Sequence of chain 1.E:
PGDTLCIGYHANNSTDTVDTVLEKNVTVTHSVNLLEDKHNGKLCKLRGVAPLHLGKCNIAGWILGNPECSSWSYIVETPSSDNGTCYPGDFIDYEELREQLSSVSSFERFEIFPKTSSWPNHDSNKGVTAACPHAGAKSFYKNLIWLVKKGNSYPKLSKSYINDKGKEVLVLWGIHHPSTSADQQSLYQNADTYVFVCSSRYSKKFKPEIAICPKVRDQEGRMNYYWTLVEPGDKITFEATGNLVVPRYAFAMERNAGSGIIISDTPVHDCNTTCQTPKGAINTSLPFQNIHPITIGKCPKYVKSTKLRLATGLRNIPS

Binding-site contacts:
Ligand atom C1 contacts residue ASN89 of chain 1.E at 1.4 Å.
Ligand atom C2 contacts residue ASN89 of chain 1.E at 2.4 Å.
Ligand atom O5 contacts residue ASN89 of chain 1.E at 2.4 Å (h-bond).
Ligand atom O6 contacts residue GLU237 of chain 1.C at 3.1 Å (salt-bridge).
Ligand atom O6 contacts residue SER87 of chain 1.E at 4.3 Å.
Ligand atom C7 contacts residue ASN89 of chain 1.E at 3.3 Å.
Ligand atom C6 contacts residue GLU237 of chain 1.C at 3.1 Å.
Ligand atom O7 contacts residue ASN89 of chain 1.E at 3.5 Å (h-bond).
Ligand atom C5 contacts residue ASN89 of chain 1.E at 3.6 Å.
Ligand atom C3 contacts residue ASN89 of chain 1.E at 3.8 Å.
Ligand atom C4 contacts residue ASN89 of chain 1.E at 4.2 Å.
Ligand atom C8 contacts residue VAL222 of chain 1.E at 4.2 Å (hydrophobic).
Ligand atom C8 contacts residue ASN89 of chain 1.E at 4.0 Å.
Ligand atom N2 contacts residue ASN89 of chain 1.E at 2.9 Å (h-bond).

Sequence of chain 1.C:
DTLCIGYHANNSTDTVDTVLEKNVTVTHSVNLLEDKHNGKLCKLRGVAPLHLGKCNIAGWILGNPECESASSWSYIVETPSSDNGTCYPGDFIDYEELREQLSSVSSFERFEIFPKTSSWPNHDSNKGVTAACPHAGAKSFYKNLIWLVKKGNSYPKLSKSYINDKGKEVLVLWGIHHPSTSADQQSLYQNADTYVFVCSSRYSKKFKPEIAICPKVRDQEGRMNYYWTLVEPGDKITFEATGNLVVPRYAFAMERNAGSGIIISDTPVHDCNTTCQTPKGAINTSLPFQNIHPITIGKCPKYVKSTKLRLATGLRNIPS

A small-molecule ligand and the protein it binds are described below.
Small molecule (SMILES): CC(=O)N[C@H]1[C@H](O[C@H]2[C@H](O)[C@@H](NC(C)=O)CO[C@@H]2CO)O[C@H](CO)[C@@H](O)[C@@H]1O